Sequence of chain 47.F:
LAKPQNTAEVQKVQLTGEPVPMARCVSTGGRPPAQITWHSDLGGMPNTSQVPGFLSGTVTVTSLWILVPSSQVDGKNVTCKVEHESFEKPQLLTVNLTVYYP

Binding-site contacts:
Ligand atom C4 contacts residue ASN47 of chain 47.F at 4.2 Å.
Ligand atom C5 contacts residue ASN47 of chain 47.F at 3.4 Å.
Ligand atom C6 contacts residue ASN47 of chain 47.F at 4.0 Å.
Ligand atom O7 contacts residue ASN47 of chain 47.F at 3.9 Å.
Ligand atom O5 contacts residue ASN47 of chain 47.F at 2.2 Å (h-bond).
Ligand atom C1 contacts residue ASN47 of chain 47.F at 1.4 Å.
Ligand atom C2 contacts residue ASN47 of chain 47.F at 2.6 Å.
Ligand atom C7 contacts residue ASN47 of chain 47.F at 3.8 Å.
Ligand atom C3 contacts residue ASN47 of chain 47.F at 3.9 Å.
Ligand atom N2 contacts residue ASN47 of chain 47.F at 3.2 Å (h-bond).

A small-molecule ligand and the protein it binds are described below.
Small molecule (SMILES): CC(=O)N[C@H]1[C@H](O[C@H]2[C@H](O)[C@@H](NC(C)=O)CO[C@@H]2CO)O[C@H](CO)[C@@H](O)[C@@H]1O